A small-molecule ligand and the protein it binds are described below.
Small molecule (SMILES): CC(=O)N[C@@H]1[C@@H](O)[C@H](O)[C@@H](CO)O[C@H]1O

Sequence of chain 1.H:
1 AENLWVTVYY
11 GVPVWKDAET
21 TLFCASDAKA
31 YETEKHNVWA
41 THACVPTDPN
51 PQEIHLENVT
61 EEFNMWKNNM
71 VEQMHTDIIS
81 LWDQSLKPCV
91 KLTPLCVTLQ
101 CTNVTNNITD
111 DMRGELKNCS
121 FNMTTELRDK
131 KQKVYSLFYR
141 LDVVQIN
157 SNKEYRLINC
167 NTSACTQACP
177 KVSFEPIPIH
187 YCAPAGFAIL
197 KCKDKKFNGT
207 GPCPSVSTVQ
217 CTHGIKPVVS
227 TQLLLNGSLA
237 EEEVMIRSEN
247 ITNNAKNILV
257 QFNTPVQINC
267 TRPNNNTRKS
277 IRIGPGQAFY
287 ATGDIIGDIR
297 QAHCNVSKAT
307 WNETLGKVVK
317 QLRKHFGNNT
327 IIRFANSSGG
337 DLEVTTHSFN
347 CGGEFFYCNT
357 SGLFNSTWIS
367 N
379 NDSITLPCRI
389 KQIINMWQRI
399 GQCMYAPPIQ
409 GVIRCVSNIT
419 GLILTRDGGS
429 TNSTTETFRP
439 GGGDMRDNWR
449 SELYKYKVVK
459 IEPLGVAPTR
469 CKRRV

Binding-site contacts:
Ligand atom N2 contacts residue ASN246 of chain 1.H at 2.8 Å (h-bond).
Ligand atom C3 contacts residue ASN246 of chain 1.H at 3.6 Å.
Ligand atom C4 contacts residue ASN246 of chain 1.H at 4.1 Å.
Ligand atom C8 contacts residue ASN246 of chain 1.H at 4.0 Å.
Ligand atom O7 contacts residue ASN246 of chain 1.H at 3.2 Å (h-bond).
Ligand atom C1 contacts residue ASN246 of chain 1.H at 1.4 Å.
Ligand atom O5 contacts residue ASN246 of chain 1.H at 2.3 Å (h-bond).
Ligand atom C2 contacts residue ASN246 of chain 1.H at 2.3 Å.
Ligand atom C5 contacts residue ASN246 of chain 1.H at 3.6 Å.
Ligand atom O7 contacts residue THR248 of chain 1.H at 3.2 Å (h-bond).
Ligand atom C7 contacts residue ASN246 of chain 1.H at 3.2 Å.
Ligand atom C7 contacts residue THR248 of chain 1.H at 4.3 Å.